The protein below binds the small molecule below.
Small molecule (SMILES): CC(=O)N[C@@H]1[C@@H](O)[C@H](O)[C@@H](CO)O[C@H]1O

Binding-site contacts:
Ligand atom C1 contacts residue ASN52 of chain 1.C at 1.5 Å.
Ligand atom C7 contacts residue TYR19 of chain 1.C at 4.1 Å (hydrophobic).
Ligand atom C1 contacts residue TYR19 of chain 1.C at 4.4 Å (hydrophobic).
Ligand atom C8 contacts residue TYR19 of chain 1.C at 3.0 Å (hydrophobic).
Ligand atom O5 contacts residue ASN52 of chain 1.C at 2.6 Å (h-bond).
Ligand atom C7 contacts residue ASN52 of chain 1.C at 3.8 Å.
Ligand atom N2 contacts residue ASN52 of chain 1.C at 2.7 Å (h-bond).
Ligand atom C2 contacts residue ASN52 of chain 1.C at 2.4 Å.
Ligand atom O7 contacts residue ASN52 of chain 1.C at 4.5 Å.
Ligand atom C3 contacts residue ASN52 of chain 1.C at 3.8 Å.
Ligand atom C5 contacts residue ASN52 of chain 1.C at 3.8 Å.
Ligand atom N2 contacts residue TYR19 of chain 1.C at 3.6 Å.
Ligand atom C4 contacts residue ASN52 of chain 1.C at 4.3 Å.

Sequence of chain 1.C:
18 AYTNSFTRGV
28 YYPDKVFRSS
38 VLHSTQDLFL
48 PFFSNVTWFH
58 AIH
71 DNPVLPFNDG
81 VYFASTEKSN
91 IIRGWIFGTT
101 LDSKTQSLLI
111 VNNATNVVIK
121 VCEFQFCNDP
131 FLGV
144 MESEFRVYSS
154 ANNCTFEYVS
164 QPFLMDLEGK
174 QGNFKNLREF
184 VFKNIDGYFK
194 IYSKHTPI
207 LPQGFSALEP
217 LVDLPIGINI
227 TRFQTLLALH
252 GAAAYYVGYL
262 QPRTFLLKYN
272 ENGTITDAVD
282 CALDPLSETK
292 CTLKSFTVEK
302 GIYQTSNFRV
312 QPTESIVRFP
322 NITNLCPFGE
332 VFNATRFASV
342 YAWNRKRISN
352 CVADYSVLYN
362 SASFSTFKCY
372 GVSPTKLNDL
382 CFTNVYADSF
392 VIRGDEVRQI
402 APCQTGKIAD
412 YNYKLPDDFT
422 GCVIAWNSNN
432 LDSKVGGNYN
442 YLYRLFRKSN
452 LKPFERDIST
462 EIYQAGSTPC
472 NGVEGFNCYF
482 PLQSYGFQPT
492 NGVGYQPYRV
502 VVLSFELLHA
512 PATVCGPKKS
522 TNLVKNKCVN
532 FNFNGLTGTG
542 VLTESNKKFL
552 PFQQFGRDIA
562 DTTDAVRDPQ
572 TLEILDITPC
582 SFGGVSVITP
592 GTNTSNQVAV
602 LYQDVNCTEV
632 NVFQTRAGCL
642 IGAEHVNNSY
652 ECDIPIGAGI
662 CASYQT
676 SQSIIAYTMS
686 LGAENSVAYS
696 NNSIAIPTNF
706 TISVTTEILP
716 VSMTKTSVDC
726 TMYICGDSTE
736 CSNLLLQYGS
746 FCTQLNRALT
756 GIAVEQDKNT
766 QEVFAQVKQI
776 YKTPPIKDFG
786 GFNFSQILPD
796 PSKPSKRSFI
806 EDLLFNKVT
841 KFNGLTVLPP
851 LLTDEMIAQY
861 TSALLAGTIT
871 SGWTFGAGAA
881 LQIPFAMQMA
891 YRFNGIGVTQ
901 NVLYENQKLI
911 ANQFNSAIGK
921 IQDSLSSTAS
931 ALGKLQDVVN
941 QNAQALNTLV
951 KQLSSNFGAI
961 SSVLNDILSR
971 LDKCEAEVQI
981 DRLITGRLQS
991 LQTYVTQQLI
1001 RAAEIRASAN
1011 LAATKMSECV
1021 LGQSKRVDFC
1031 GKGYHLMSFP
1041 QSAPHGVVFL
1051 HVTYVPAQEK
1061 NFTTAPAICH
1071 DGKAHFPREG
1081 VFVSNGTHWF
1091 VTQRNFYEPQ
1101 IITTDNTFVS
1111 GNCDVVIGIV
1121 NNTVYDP